Sequence of chain 1.E:
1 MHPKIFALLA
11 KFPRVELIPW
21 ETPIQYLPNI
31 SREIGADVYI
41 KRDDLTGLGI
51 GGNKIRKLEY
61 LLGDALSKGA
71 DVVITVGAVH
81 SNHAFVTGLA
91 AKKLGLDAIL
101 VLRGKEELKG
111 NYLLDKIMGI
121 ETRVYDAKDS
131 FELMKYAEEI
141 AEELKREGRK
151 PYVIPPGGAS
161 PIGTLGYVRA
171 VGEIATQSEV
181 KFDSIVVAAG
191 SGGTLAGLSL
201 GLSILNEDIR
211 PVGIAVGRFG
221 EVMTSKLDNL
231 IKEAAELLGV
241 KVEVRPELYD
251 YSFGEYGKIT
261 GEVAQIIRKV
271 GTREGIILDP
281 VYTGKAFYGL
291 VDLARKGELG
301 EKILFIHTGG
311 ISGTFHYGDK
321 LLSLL

Binding-site contacts:
Ligand atom C9 contacts residue GLY157 of chain 1.E at 3.1 Å.
Ligand atom C2A contacts residue GLY310 of chain 1.E at 3.3 Å.
Ligand atom C5A contacts residue ALA188 of chain 1.E at 3.5 Å (hydrophobic).
Ligand atom N contacts residue TYR282 of chain 1.E at 3.5 Å (h-bond).
Ligand atom O3 contacts residue ASN82 of chain 1.E at 2.7 Å (h-bond).
Ligand atom C2 contacts residue THR308 of chain 1.E at 3.4 Å.
Ligand atom C7 contacts residue SER81 of chain 1.E at 3.1 Å.
Ligand atom C5A contacts residue ASN53 of chain 1.E at 3.4 Å.
Ligand atom O2P contacts residue LYS57 of chain 1.E at 3.4 Å (salt-bridge).
Ligand atom O2P contacts residue THR194 of chain 1.E at 2.5 Å (h-bond).
Ligand atom C2A contacts residue THR308 of chain 1.E at 3.5 Å.
Ligand atom C5 contacts residue TYR282 of chain 1.E at 3.6 Å (hydrophobic).
Ligand atom O7 contacts residue ASN82 of chain 1.E at 2.8 Å (h-bond).
Ligand atom C8 contacts residue TYR282 of chain 1.E at 3.5 Å (hydrophobic).
Ligand atom O1P contacts residue GLY192 of chain 1.E at 3.4 Å (h-bond).
Ligand atom O3P contacts residue ALA188 of chain 1.E at 3.5 Å (h-bond).
Ligand atom O1P contacts residue LYS54 of chain 1.E at 3.2 Å (salt-bridge).
Ligand atom N1 contacts residue TYR282 of chain 1.E at 3.5 Å.
Ligand atom O8 contacts residue SER81 of chain 1.E at 2.7 Å (h-bond).
Ligand atom C6 contacts residue THR308 of chain 1.E at 3.0 Å.
Ligand atom C7 contacts residue TYR282 of chain 1.E at 3.5 Å (hydrophobic).
Ligand atom C9 contacts residue HIS83 of chain 1.E at 3.5 Å.
Ligand atom C5 contacts residue ASN53 of chain 1.E at 3.5 Å.
Ligand atom C2A contacts residue ASN82 of chain 1.E at 3.5 Å.
Ligand atom C4 contacts residue TYR282 of chain 1.E at 3.6 Å (hydrophobic).
Ligand atom O7 contacts residue HIS83 of chain 1.E at 3.1 Å (h-bond).
Ligand atom O1P contacts residue SER191 of chain 1.E at 2.3 Å (h-bond).
Ligand atom O3P contacts residue SER191 of chain 1.E at 3.1 Å (h-bond).
Ligand atom O3P contacts residue GLY192 of chain 1.E at 3.0 Å (h-bond).
Ligand atom C2 contacts residue TYR282 of chain 1.E at 3.5 Å (hydrophobic).
Ligand atom C4A contacts residue TYR282 of chain 1.E at 3.4 Å (hydrophobic).
Ligand atom O3P contacts residue GLY190 of chain 1.E at 2.5 Å (h-bond).
Ligand atom C9 contacts residue LYS54 of chain 1.E at 3.2 Å.
Ligand atom O2P contacts residue ASN53 of chain 1.E at 3.4 Å (h-bond).
Ligand atom C2A contacts residue GLY309 of chain 1.E at 3.6 Å.
Ligand atom N1 contacts residue THR308 of chain 1.E at 2.5 Å (h-bond).
Ligand atom P contacts residue SER191 of chain 1.E at 3.6 Å.
Ligand atom O7 contacts residue SER81 of chain 1.E at 3.0 Å (h-bond).
Ligand atom O3P contacts residue ALA189 of chain 1.E at 3.5 Å.
Ligand atom O4P contacts residue LYS54 of chain 1.E at 3.3 Å (salt-bridge).

The small molecule below binds the protein below.
Small molecule (SMILES): Cc1ncc(COP(=O)(O)O)c(CNC2(C(=O)O)CC2)c1O